Sequence of chain 1.A:
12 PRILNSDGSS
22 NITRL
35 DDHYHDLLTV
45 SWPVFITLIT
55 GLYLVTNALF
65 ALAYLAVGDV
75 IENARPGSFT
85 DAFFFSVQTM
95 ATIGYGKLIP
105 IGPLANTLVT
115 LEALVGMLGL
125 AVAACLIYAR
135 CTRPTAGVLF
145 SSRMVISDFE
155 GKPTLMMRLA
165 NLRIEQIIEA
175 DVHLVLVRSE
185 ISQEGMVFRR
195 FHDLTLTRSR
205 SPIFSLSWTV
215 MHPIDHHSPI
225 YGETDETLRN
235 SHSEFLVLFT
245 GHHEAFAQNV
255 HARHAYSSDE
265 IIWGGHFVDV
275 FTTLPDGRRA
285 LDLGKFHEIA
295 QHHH

Sequence of chain 2.B:
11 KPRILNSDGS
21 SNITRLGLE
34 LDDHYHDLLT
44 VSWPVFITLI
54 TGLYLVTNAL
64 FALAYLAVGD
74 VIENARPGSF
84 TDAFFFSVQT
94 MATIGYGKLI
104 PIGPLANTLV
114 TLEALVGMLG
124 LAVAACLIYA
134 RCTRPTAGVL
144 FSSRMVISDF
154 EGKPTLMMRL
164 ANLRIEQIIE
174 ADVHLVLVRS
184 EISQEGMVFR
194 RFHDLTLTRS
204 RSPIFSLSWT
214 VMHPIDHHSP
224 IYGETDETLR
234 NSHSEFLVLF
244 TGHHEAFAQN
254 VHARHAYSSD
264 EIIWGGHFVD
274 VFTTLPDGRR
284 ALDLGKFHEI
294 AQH

Binding-site contacts:
Ligand atom S01 contacts residue TYR38 of chain 2.B at 3.9 Å.
Ligand atom S01 contacts residue CYS135 of chain 1.A at 4.2 Å.
Ligand atom S03 contacts residue ILE131 of chain 1.A at 4.0 Å.
Ligand atom C02 contacts residue CYS135 of chain 1.A at 3.3 Å (hydrophobic).
Ligand atom S03 contacts residue CYS135 of chain 1.A at 2.1 Å (h-bond).
Ligand atom S03 contacts residue VAL126 of chain 2.B at 4.2 Å.
Ligand atom C02 contacts residue TYR38 of chain 2.B at 4.2 Å (hydrophobic).
Ligand atom S03 contacts residue CYS129 of chain 2.B at 3.4 Å (h-bond).
Ligand atom S01 contacts residue VAL126 of chain 2.B at 4.4 Å.
Ligand atom S01 contacts residue CYS129 of chain 2.B at 2.1 Å (h-bond).
Ligand atom C02 contacts residue LEU130 of chain 2.B at 3.8 Å (hydrophobic).
Ligand atom S01 contacts residue LEU130 of chain 2.B at 3.2 Å (h-bond).
Ligand atom C02 contacts residue VAL126 of chain 2.B at 4.2 Å (hydrophobic).
Ligand atom C02 contacts residue CYS129 of chain 2.B at 3.2 Å (hydrophobic).

A small-molecule ligand and the protein it binds are described below.
Small molecule (SMILES): CS(=O)(=O)SCSS(C)(=O)=O